Binding-site contacts:
Ligand atom C5 contacts residue ILE37 of chain 1.A at 3.8 Å (hydrophobic).
Ligand atom C7 contacts residue MET96 of chain 1.A at 3.9 Å (hydrophobic).
Ligand atom F1 contacts residue MET94 of chain 1.A at 3.4 Å.
Ligand atom C11 contacts residue ILE37 of chain 1.A at 3.6 Å (hydrophobic).
Ligand atom C9 contacts residue LYS52 of chain 1.A at 3.5 Å.
Ligand atom C17 contacts residue GLY100 of chain 1.A at 3.4 Å.
Ligand atom F1 contacts residue MET96 of chain 1.A at 3.5 Å.
Ligand atom C3 contacts residue MET96 of chain 1.A at 3.4 Å (hydrophobic).
Ligand atom N2 contacts residue ILE37 of chain 1.A at 3.4 Å.
Ligand atom C8 contacts residue MET96 of chain 1.A at 3.7 Å (hydrophobic).
Ligand atom C2 contacts residue ALA50 of chain 1.A at 3.7 Å (hydrophobic).
Ligand atom C3 contacts residue GLU97 of chain 1.A at 3.9 Å.
Ligand atom C16 contacts residue GLY100 of chain 1.A at 3.9 Å.
Ligand atom C18 contacts residue LEU99 of chain 1.A at 3.1 Å (hydrophobic).
Ligand atom N4 contacts residue GLY100 of chain 1.A at 2.9 Å (h-bond).
Ligand atom F1 contacts residue LYS52 of chain 1.A at 3.5 Å.
Ligand atom C13 contacts residue SER31 of chain 1.A at 3.5 Å.
Ligand atom N1 contacts residue ALA50 of chain 1.A at 3.5 Å.
Ligand atom C14 contacts residue LEU99 of chain 1.A at 3.7 Å (hydrophobic).
Ligand atom C10 contacts residue ALA50 of chain 1.A at 3.6 Å (hydrophobic).
Ligand atom O1 contacts residue ILE29 of chain 1.A at 3.3 Å.
Ligand atom C2 contacts residue MET96 of chain 1.A at 3.4 Å (hydrophobic).
Ligand atom C11 contacts residue ALA50 of chain 1.A at 3.6 Å (hydrophobic).
Ligand atom N4 contacts residue LEU99 of chain 1.A at 3.1 Å (h-bond).
Ligand atom C1 contacts residue LEU149 of chain 1.A at 3.6 Å (hydrophobic).
Ligand atom N1 contacts residue LEU99 of chain 1.A at 3.2 Å (h-bond).
Ligand atom C15 contacts residue LEU149 of chain 1.A at 3.8 Å (hydrophobic).
Ligand atom C10 contacts residue LYS52 of chain 1.A at 3.9 Å.
Ligand atom C8 contacts residue MET94 of chain 1.A at 3.7 Å (hydrophobic).
Ligand atom N3 contacts residue ILE162 of chain 1.A at 3.3 Å.
Ligand atom C9 contacts residue MET96 of chain 1.A at 3.7 Å (hydrophobic).
Ligand atom C2 contacts residue LEU149 of chain 1.A at 3.7 Å (hydrophobic).
Ligand atom C6 contacts residue ILE37 of chain 1.A at 3.8 Å (hydrophobic).
Ligand atom N2 contacts residue ILE162 of chain 1.A at 3.8 Å.
Ligand atom C12 contacts residue ILE162 of chain 1.A at 3.5 Å (hydrophobic).
Ligand atom C3 contacts residue LEU99 of chain 1.A at 3.7 Å (hydrophobic).
Ligand atom C17 contacts residue ILE29 of chain 1.A at 3.9 Å (hydrophobic).
Ligand atom C13 contacts residue ILE162 of chain 1.A at 3.5 Å (hydrophobic).
Ligand atom N3 contacts residue ILE37 of chain 1.A at 3.8 Å.
Ligand atom C3 contacts residue ALA50 of chain 1.A at 3.2 Å (hydrophobic).

The small molecule below binds the protein below.
Small molecule (SMILES): Cn1cc(-c2ccnc3c2OCCNC3)c(-c2ccc(F)cc2)n1

Sequence of chain 1.A:
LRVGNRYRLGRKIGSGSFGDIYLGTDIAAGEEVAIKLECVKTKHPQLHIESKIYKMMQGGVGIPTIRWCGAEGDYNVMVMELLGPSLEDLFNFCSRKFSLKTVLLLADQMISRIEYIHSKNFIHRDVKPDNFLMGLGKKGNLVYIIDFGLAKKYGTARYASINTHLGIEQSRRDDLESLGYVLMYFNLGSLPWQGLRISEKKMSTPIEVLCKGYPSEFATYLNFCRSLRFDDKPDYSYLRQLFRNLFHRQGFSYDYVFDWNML